Sequence of chain 1.A:
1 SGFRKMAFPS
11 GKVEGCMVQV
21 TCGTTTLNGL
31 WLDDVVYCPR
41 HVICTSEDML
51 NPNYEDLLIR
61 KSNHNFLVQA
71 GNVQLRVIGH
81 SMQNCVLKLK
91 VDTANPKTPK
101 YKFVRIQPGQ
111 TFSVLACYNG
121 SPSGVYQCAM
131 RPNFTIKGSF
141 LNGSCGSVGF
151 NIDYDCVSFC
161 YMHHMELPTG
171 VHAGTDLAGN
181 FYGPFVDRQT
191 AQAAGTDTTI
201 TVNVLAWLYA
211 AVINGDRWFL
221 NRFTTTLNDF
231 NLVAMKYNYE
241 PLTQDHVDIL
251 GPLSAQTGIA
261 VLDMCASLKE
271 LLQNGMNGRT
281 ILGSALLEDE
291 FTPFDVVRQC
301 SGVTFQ

The protein below binds the small molecule below.
Small molecule (SMILES): CC(C)[C@H](NC(=O)OCc1ccccc1)C(=O)N[C@@H](CC1CC1)C(=O)N[C@H](CO)C[C@@H]1CCNC1=O

Binding-site contacts:
Ligand atom N1 contacts residue GLN189 of chain 1.B at 2.9 Å (h-bond).
Ligand atom N3 contacts residue PHE140 of chain 1.B at 3.4 Å (h-bond).
Ligand atom O4 contacts residue HIS163 of chain 1.B at 2.5 Å (h-bond).
Ligand atom O4 contacts residue HIS172 of chain 1.B at 3.5 Å.
Ligand atom C4 contacts residue THR190 of chain 1.B at 3.2 Å.
Ligand atom C25 contacts residue HIS41 of chain 1.B at 3.5 Å.
Ligand atom O5 contacts residue GLY143 of chain 1.B at 3.3 Å (h-bond).
Ligand atom O2 contacts residue GLU166 of chain 1.B at 2.8 Å (salt-bridge).
Ligand atom C23 contacts residue HIS163 of chain 1.B at 3.6 Å.
Ligand atom C17 contacts residue CYS145 of chain 1.B at 2.7 Å (hydrophobic).
Ligand atom C5 contacts residue THR190 of chain 1.B at 3.5 Å.
Ligand atom C25 contacts residue ASP187 of chain 1.B at 3.6 Å.
Ligand atom C13 contacts residue HIS164 of chain 1.B at 3.6 Å.
Ligand atom O5 contacts residue CYS145 of chain 1.B at 2.8 Å (h-bond).
Ligand atom O1 contacts residue GLN189 of chain 1.B at 3.5 Å (h-bond).
Ligand atom O contacts residue GLU166 of chain 1.B at 3.3 Å (salt-bridge).
Ligand atom C6 contacts residue THR190 of chain 1.B at 3.2 Å.
Ligand atom C16 contacts residue GLN189 of chain 1.B at 3.7 Å.
Ligand atom N2 contacts residue HIS164 of chain 1.B at 2.9 Å (h-bond).
Ligand atom N3 contacts residue GLU166 of chain 1.B at 3.0 Å (salt-bridge).
Ligand atom C24 contacts residue HIS41 of chain 1.B at 3.5 Å.
Ligand atom O4 contacts residue PHE140 of chain 1.B at 3.5 Å.
Ligand atom O contacts residue MET165 of chain 1.B at 3.7 Å.
Ligand atom C7 contacts residue GLU166 of chain 1.B at 3.5 Å.
Ligand atom O4 contacts residue GLU166 of chain 1.B at 3.5 Å.
Ligand atom C18 contacts residue CYS145 of chain 1.B at 1.8 Å (hydrophobic).
Ligand atom C8 contacts residue GLN189 of chain 1.B at 3.6 Å.
Ligand atom C19 contacts residue CYS145 of chain 1.B at 3.1 Å (hydrophobic).
Ligand atom C22 contacts residue ASN142 of chain 1.B at 3.6 Å.
Ligand atom C9 contacts residue GLN189 of chain 1.B at 3.7 Å.
Ligand atom O2 contacts residue MET165 of chain 1.B at 3.2 Å.
Ligand atom C8 contacts residue GLU166 of chain 1.B at 3.6 Å.
Ligand atom C14 contacts residue HIS164 of chain 1.B at 3.7 Å.
Ligand atom C3 contacts residue GLN192 of chain 1.B at 3.5 Å.
Ligand atom N contacts residue GLU166 of chain 1.B at 2.7 Å (salt-bridge).
Ligand atom C2 contacts residue PRO168 of chain 1.B at 3.7 Å (hydrophobic).
Ligand atom C23 contacts residue GLU166 of chain 1.B at 3.4 Å.
Ligand atom N2 contacts residue CYS145 of chain 1.B at 3.0 Å (h-bond).
Ligand atom O5 contacts residue SER144 of chain 1.B at 3.3 Å (h-bond).
Ligand atom C15 contacts residue GLN189 of chain 1.B at 3.6 Å.

Sequence of chain 1.B:
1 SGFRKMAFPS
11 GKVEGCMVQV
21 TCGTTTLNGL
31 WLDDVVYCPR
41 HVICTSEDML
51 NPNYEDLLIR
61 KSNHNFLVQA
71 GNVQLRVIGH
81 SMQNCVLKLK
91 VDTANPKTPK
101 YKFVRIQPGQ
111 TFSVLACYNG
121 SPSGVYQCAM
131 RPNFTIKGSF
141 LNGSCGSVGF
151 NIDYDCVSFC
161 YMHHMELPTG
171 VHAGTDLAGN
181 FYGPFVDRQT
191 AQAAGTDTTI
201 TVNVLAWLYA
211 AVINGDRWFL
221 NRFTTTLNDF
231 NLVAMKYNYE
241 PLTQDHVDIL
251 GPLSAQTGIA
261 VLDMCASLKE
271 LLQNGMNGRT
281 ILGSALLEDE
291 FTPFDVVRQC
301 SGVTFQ